Sequence of chain 1.A:
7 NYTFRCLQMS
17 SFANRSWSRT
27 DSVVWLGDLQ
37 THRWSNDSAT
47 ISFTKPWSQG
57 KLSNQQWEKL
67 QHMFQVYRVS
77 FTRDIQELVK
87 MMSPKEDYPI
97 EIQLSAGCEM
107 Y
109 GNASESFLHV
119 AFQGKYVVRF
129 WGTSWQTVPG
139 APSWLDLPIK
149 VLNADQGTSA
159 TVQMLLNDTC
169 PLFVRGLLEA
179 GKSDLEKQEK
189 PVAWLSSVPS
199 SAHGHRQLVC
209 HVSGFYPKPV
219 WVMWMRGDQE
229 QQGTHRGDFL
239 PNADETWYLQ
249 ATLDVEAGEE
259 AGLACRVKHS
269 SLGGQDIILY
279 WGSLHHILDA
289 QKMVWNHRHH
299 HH

This small molecule binds to this protein.
Small molecule (SMILES): CC(=O)N[C@H]1CO[C@H](CO)[C@@H](O[C@@H]2O[C@H](C)[C@@H](O)C[C@H]2N)[C@@H]1O

Binding-site contacts:
Ligand atom C8 contacts residue ASP43 of chain 1.A at 4.1 Å.
Ligand atom N2 contacts residue ASN42 of chain 1.A at 3.0 Å (h-bond).
Ligand atom C7 contacts residue ARG25 of chain 1.A at 4.2 Å.
Ligand atom N2 contacts residue SER24 of chain 1.A at 3.0 Å (h-bond).
Ligand atom C3 contacts residue ASN42 of chain 1.A at 3.8 Å.
Ligand atom O6 contacts residue ASN42 of chain 1.A at 4.3 Å.
Ligand atom O7 contacts residue TRP23 of chain 1.A at 3.4 Å.
Ligand atom C7 contacts residue TRP23 of chain 1.A at 4.5 Å (hydrophobic).
Ligand atom C3 contacts residue SER24 of chain 1.A at 3.9 Å.
Ligand atom N2 contacts residue ARG25 of chain 1.A at 3.9 Å.
Ligand atom C7 contacts residue ASN42 of chain 1.A at 3.6 Å.
Ligand atom C8 contacts residue ASN42 of chain 1.A at 4.0 Å.
Ligand atom C1 contacts residue ARG25 of chain 1.A at 4.2 Å.
Ligand atom O7 contacts residue ARG25 of chain 1.A at 4.0 Å.
Ligand atom C1 contacts residue SER24 of chain 1.A at 3.6 Å.
Ligand atom C2 contacts residue ASN42 of chain 1.A at 2.5 Å.
Ligand atom C4 contacts residue ASN42 of chain 1.A at 4.3 Å.
Ligand atom O7 contacts residue SER24 of chain 1.A at 4.1 Å.
Ligand atom C1 contacts residue ASN42 of chain 1.A at 1.4 Å.
Ligand atom C5 contacts residue ASN42 of chain 1.A at 3.6 Å.
Ligand atom O6 contacts residue ARG74 of chain 1.A at 4.4 Å.
Ligand atom C7 contacts residue SER24 of chain 1.A at 4.0 Å.
Ligand atom O5 contacts residue ASN42 of chain 1.A at 2.3 Å (h-bond).
Ligand atom C2 contacts residue SER24 of chain 1.A at 3.7 Å.